Sequence of chain 1.F:
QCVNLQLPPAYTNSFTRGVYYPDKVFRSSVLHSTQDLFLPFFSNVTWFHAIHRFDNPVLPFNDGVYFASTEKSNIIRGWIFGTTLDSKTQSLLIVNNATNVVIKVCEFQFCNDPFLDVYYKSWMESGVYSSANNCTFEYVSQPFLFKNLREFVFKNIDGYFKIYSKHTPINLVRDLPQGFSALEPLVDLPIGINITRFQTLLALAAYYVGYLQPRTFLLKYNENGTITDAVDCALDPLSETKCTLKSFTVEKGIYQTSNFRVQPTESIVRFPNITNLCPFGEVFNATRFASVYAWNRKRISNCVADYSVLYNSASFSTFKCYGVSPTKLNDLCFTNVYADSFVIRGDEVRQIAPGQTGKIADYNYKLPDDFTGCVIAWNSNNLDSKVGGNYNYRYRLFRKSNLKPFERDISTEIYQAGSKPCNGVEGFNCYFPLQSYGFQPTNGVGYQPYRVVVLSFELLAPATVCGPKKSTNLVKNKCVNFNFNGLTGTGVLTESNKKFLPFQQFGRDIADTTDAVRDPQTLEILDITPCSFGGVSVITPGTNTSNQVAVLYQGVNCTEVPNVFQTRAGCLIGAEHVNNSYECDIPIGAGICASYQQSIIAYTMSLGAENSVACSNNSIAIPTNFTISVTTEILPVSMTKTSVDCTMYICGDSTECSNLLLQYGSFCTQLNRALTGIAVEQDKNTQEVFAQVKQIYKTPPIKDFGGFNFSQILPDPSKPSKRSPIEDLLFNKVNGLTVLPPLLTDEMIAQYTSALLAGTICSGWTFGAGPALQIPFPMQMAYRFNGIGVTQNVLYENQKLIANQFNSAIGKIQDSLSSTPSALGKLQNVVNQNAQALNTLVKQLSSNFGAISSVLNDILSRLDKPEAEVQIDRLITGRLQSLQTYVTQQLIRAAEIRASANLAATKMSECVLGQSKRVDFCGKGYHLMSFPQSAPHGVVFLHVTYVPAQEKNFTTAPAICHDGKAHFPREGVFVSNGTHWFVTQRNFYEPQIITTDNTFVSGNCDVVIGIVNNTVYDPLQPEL

Binding-site contacts:
Ligand atom C1 contacts residue ASP794 of chain 1.F at 4.3 Å.
Ligand atom C2 contacts residue ASN707 of chain 1.K at 2.5 Å.
Ligand atom O7 contacts residue ILE1128 of chain 1.K at 4.4 Å.
Ligand atom C8 contacts residue ILE1128 of chain 1.K at 4.1 Å (hydrophobic).
Ligand atom O5 contacts residue ASN707 of chain 1.K at 2.4 Å (h-bond).
Ligand atom C8 contacts residue ASN707 of chain 1.K at 4.4 Å.
Ligand atom C8 contacts residue GLY1129 of chain 1.K at 3.8 Å.
Ligand atom N2 contacts residue ASN707 of chain 1.K at 2.9 Å (h-bond).
Ligand atom C7 contacts residue ASN707 of chain 1.K at 3.3 Å.
Ligand atom C5 contacts residue ASN707 of chain 1.K at 3.7 Å.
Ligand atom C1 contacts residue ASN707 of chain 1.K at 1.5 Å.
Ligand atom C3 contacts residue ASN707 of chain 1.K at 3.8 Å.
Ligand atom O5 contacts residue ASP794 of chain 1.F at 3.8 Å.
Ligand atom C4 contacts residue ASN707 of chain 1.K at 4.3 Å.
Ligand atom O7 contacts residue ASN707 of chain 1.K at 3.3 Å (h-bond).

Sequence of chain 1.K:
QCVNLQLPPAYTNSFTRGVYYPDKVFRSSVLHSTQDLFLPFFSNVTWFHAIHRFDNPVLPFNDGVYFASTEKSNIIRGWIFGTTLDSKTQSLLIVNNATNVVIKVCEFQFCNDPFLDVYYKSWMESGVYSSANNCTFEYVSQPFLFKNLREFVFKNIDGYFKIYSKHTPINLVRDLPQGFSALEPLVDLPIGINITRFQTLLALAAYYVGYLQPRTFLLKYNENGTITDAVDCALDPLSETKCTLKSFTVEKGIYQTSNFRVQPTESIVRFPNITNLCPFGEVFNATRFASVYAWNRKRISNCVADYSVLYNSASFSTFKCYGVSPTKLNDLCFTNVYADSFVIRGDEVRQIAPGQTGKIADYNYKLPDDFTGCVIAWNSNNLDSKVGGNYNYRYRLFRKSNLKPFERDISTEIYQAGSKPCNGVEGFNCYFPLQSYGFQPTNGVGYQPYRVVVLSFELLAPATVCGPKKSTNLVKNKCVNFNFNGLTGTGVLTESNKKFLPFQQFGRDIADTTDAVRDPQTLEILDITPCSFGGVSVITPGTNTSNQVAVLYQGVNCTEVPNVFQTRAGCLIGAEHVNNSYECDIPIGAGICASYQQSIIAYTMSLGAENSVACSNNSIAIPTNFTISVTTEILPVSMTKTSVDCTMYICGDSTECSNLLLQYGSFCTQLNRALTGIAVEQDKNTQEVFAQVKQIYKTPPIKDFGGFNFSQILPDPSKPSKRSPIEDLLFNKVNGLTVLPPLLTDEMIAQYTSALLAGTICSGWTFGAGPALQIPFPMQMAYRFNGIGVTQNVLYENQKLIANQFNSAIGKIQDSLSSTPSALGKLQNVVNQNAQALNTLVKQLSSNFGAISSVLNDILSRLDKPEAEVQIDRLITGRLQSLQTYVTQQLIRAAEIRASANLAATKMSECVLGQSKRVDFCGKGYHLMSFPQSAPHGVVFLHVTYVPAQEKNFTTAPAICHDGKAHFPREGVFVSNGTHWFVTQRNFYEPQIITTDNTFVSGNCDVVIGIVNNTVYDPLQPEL

A protein and the small-molecule ligand that binds it are described below.
Small molecule (SMILES): CC(=O)N[C@@H]1[C@@H](O)[C@H](O)[C@@H](CO)O[C@H]1O